The small molecule below binds the protein below.
Small molecule (SMILES): Nc1ncnc2c1ncn2[C@H]1C[C@H](O)[C@@H](COP(=O)(O)O)O1

Sequence of chain 1.B:
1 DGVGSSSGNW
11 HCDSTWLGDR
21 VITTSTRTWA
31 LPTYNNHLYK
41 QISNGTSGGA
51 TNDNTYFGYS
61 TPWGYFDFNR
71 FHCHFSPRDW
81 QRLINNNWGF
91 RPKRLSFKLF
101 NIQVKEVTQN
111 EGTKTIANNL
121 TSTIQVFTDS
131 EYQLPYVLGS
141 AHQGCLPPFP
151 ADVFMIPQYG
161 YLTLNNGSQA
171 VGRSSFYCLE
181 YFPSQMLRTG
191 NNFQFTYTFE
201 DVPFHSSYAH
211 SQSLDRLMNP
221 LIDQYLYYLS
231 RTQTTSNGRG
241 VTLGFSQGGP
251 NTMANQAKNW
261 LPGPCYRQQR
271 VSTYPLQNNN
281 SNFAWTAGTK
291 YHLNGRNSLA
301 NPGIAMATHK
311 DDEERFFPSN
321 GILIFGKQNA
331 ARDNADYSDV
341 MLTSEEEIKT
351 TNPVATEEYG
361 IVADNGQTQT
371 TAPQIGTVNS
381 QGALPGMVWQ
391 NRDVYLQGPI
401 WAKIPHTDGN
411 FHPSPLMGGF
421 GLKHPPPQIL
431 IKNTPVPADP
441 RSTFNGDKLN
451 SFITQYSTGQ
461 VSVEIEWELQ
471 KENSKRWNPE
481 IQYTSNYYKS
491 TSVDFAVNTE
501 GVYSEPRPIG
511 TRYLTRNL

Binding-site contacts:
Ligand atom C6 contacts residue PRO203 of chain 1.B at 4.3 Å (hydrophobic).
Ligand atom C1' contacts residue HIS412 of chain 1.B at 4.3 Å.
Ligand atom N9 contacts residue PRO413 of chain 1.B at 4.3 Å.
Ligand atom C6 contacts residue SER414 of chain 1.B at 4.0 Å.
Ligand atom N7 contacts residue PRO203 of chain 1.B at 4.0 Å.
Ligand atom C6 contacts residue PRO413 of chain 1.B at 3.8 Å (hydrophobic).
Ligand atom N7 contacts residue ASN391 of chain 1.B at 3.9 Å.
Ligand atom C2 contacts residue ILE404 of chain 1.B at 4.4 Å (hydrophobic).
Ligand atom O3' contacts residue PRO413 of chain 1.B at 4.2 Å.
Ligand atom C2 contacts residue PRO413 of chain 1.B at 3.5 Å (hydrophobic).
Ligand atom C5 contacts residue PRO413 of chain 1.B at 4.0 Å (hydrophobic).
Ligand atom N9 contacts residue PRO203 of chain 1.B at 4.4 Å.
Ligand atom N7 contacts residue SER414 of chain 1.B at 3.6 Å.
Ligand atom C5 contacts residue PRO203 of chain 1.B at 3.9 Å (hydrophobic).
Ligand atom N1 contacts residue PHE420 of chain 1.B at 4.2 Å.
Ligand atom C6 contacts residue GLY421 of chain 1.B at 3.6 Å.
Ligand atom N1 contacts residue PRO413 of chain 1.B at 3.5 Å (h-bond).
Ligand atom N7 contacts residue HIS412 of chain 1.B at 4.1 Å.
Ligand atom C4 contacts residue PRO203 of chain 1.B at 4.2 Å (hydrophobic).
Ligand atom C3' contacts residue HIS412 of chain 1.B at 4.0 Å.
Ligand atom C4 contacts residue PRO413 of chain 1.B at 4.0 Å (hydrophobic).
Ligand atom C2 contacts residue VAL202 of chain 1.B at 4.2 Å (hydrophobic).
Ligand atom C2' contacts residue HIS412 of chain 1.B at 3.1 Å.
Ligand atom C6 contacts residue VAL202 of chain 1.B at 4.2 Å (hydrophobic).
Ligand atom N9 contacts residue HIS412 of chain 1.B at 4.3 Å.
Ligand atom C8 contacts residue SER414 of chain 1.B at 4.3 Å.
Ligand atom C5 contacts residue SER414 of chain 1.B at 3.9 Å.
Ligand atom C2' contacts residue PRO413 of chain 1.B at 3.8 Å (hydrophobic).
Ligand atom N6 contacts residue GLY419 of chain 1.B at 3.5 Å (h-bond).
Ligand atom C2 contacts residue GLY421 of chain 1.B at 3.4 Å.
Ligand atom N6 contacts residue GLY421 of chain 1.B at 3.3 Å (h-bond).
Ligand atom C8 contacts residue PRO203 of chain 1.B at 4.2 Å (hydrophobic).
Ligand atom N3 contacts residue PRO413 of chain 1.B at 3.8 Å.
Ligand atom N6 contacts residue PHE420 of chain 1.B at 3.7 Å.
Ligand atom N6 contacts residue PRO415 of chain 1.B at 4.2 Å.
Ligand atom C1' contacts residue PRO413 of chain 1.B at 3.9 Å (hydrophobic).
Ligand atom N1 contacts residue VAL202 of chain 1.B at 3.7 Å.
Ligand atom N1 contacts residue GLY421 of chain 1.B at 3.1 Å (h-bond).
Ligand atom N6 contacts residue SER414 of chain 1.B at 3.7 Å.
Ligand atom C8 contacts residue HIS412 of chain 1.B at 3.4 Å.